Sequence of chain 1.A:
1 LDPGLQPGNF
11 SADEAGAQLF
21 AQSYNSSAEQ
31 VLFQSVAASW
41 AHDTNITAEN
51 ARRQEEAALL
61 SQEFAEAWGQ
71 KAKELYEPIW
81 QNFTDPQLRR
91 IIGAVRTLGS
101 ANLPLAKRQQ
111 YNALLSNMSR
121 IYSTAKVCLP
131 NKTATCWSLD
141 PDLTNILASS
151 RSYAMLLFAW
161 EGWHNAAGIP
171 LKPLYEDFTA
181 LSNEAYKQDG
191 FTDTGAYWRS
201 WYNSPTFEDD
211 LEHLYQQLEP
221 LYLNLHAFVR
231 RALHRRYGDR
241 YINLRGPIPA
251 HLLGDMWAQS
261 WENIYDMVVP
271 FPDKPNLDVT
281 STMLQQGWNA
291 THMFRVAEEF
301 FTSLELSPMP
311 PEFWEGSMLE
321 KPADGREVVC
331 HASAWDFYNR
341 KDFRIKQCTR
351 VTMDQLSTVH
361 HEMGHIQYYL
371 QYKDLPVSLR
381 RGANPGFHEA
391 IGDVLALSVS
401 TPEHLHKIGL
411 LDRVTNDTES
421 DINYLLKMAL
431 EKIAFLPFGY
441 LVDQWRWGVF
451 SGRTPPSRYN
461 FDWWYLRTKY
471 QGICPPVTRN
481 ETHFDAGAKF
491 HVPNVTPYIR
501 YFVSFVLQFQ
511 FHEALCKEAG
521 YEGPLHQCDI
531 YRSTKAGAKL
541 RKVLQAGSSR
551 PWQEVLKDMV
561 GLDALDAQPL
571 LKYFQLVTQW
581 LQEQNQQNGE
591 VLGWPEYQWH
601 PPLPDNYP

Binding-site contacts:
Ligand atom C6 contacts residue ASN9 of chain 1.A at 4.4 Å.
Ligand atom C2 contacts residue ASN9 of chain 1.A at 2.4 Å.
Ligand atom C3 contacts residue ASN9 of chain 1.A at 3.8 Å.
Ligand atom C5 contacts residue ASN9 of chain 1.A at 3.4 Å.
Ligand atom C7 contacts residue ASN9 of chain 1.A at 4.0 Å.
Ligand atom O5 contacts residue ASN9 of chain 1.A at 2.1 Å (h-bond).
Ligand atom C4 contacts residue ASN9 of chain 1.A at 4.1 Å.
Ligand atom C1 contacts residue ASN9 of chain 1.A at 1.4 Å.
Ligand atom N2 contacts residue ASN9 of chain 1.A at 3.0 Å (h-bond).
Ligand atom O6 contacts residue ASN9 of chain 1.A at 4.5 Å.

A protein and the small-molecule ligand that binds it are described below.
Small molecule (SMILES): CC(=O)N[C@H]1[C@H](O[C@H]2[C@H](O)[C@@H](NC(C)=O)CO[C@@H]2CO)O[C@H](CO)[C@@H](O[C@@H]2O[C@H](CO)[C@@H](O)[C@H](O)[C@@H]2O)[C@@H]1O